Binding-site contacts:
Ligand atom O5 contacts residue THR38 of chain 1.A at 4.4 Å.
Ligand atom O6 contacts residue THR38 of chain 1.A at 4.2 Å.
Ligand atom C3 contacts residue ASN36 of chain 1.A at 3.5 Å.
Ligand atom O5 contacts residue THR41 of chain 1.A at 4.5 Å.
Ligand atom C1 contacts residue ASN36 of chain 1.A at 1.4 Å.
Ligand atom C8 contacts residue ARG312 of chain 1.A at 1.4 Å.
Ligand atom C5 contacts residue ASN36 of chain 1.A at 3.6 Å.
Ligand atom C7 contacts residue ASP310 of chain 1.A at 4.3 Å.
Ligand atom O5 contacts residue ASN36 of chain 1.A at 2.3 Å (h-bond).
Ligand atom N2 contacts residue ASN36 of chain 1.A at 2.8 Å (h-bond).
Ligand atom O6 contacts residue THR41 of chain 1.A at 4.2 Å.
Ligand atom C2 contacts residue ASN36 of chain 1.A at 2.1 Å.
Ligand atom O6 contacts residue GLU40 of chain 1.A at 3.9 Å.
Ligand atom O3 contacts residue ASN36 of chain 1.A at 4.3 Å.
Ligand atom O7 contacts residue ASN36 of chain 1.A at 3.8 Å.
Ligand atom C4 contacts residue ASN36 of chain 1.A at 3.9 Å.
Ligand atom C7 contacts residue ASN36 of chain 1.A at 3.6 Å.
Ligand atom C8 contacts residue ASP310 of chain 1.A at 3.0 Å.
Ligand atom N2 contacts residue ARG312 of chain 1.A at 3.0 Å (salt-bridge).
Ligand atom O7 contacts residue ARG312 of chain 1.A at 2.5 Å (salt-bridge).
Ligand atom C2 contacts residue ARG312 of chain 1.A at 4.2 Å.
Ligand atom C7 contacts residue ARG312 of chain 1.A at 1.9 Å.

The protein below binds the small molecule below.
Small molecule (SMILES): CC(=O)N[C@@H]1[C@@H](O)[C@H](O)[C@@H](CO)O[C@H]1O

Sequence of chain 1.A:
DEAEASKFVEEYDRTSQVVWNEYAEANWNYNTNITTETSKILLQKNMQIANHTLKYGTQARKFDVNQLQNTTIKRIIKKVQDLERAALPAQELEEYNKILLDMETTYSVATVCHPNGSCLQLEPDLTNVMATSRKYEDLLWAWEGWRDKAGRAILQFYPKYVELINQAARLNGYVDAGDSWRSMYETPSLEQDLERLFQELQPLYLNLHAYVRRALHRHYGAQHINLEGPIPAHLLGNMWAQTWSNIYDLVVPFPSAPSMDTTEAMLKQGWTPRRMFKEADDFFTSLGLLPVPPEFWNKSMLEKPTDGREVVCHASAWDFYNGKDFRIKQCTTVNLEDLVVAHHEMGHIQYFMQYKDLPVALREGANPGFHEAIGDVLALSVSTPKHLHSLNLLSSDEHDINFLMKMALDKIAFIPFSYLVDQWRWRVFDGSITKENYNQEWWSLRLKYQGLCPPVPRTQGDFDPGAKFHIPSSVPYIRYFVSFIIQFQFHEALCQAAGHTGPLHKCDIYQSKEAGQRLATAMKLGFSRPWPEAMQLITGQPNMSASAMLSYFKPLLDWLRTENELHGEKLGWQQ